Binding-site contacts:
Ligand atom C3 contacts residue ASN111 of chain 1.B at 3.8 Å.
Ligand atom N2 contacts residue ASN111 of chain 1.B at 2.9 Å (h-bond).
Ligand atom O6 contacts residue ILE192 of chain 1.B at 3.7 Å.
Ligand atom C1 contacts residue ASN111 of chain 1.B at 1.4 Å.
Ligand atom C4 contacts residue ASN111 of chain 1.B at 4.2 Å.
Ligand atom O5 contacts residue ASN111 of chain 1.B at 2.4 Å (h-bond).
Ligand atom C5 contacts residue ASN111 of chain 1.B at 3.7 Å.
Ligand atom C8 contacts residue ASN111 of chain 1.B at 4.3 Å.
Ligand atom O7 contacts residue ASN111 of chain 1.B at 3.0 Å (h-bond).
Ligand atom C2 contacts residue ASN111 of chain 1.B at 2.5 Å.
Ligand atom C7 contacts residue ASN111 of chain 1.B at 3.1 Å.

A small-molecule ligand and the protein it binds are described below.
Small molecule (SMILES): CC(=O)N[C@@H]1[C@@H](O)[C@H](O)[C@@H](CO)O[C@H]1O

Sequence of chain 1.B:
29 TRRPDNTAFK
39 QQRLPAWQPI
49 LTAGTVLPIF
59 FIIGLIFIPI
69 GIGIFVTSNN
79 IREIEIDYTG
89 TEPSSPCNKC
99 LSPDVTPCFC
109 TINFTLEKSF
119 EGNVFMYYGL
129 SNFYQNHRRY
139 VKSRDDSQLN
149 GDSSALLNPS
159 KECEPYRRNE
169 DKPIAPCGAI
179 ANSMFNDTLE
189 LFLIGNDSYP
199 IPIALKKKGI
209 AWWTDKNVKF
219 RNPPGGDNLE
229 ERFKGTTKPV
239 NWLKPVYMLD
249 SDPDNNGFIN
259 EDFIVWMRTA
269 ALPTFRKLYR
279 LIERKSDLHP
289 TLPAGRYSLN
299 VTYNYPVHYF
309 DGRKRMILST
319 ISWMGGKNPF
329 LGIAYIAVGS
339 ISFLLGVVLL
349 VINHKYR